Sequence of chain 1.A:
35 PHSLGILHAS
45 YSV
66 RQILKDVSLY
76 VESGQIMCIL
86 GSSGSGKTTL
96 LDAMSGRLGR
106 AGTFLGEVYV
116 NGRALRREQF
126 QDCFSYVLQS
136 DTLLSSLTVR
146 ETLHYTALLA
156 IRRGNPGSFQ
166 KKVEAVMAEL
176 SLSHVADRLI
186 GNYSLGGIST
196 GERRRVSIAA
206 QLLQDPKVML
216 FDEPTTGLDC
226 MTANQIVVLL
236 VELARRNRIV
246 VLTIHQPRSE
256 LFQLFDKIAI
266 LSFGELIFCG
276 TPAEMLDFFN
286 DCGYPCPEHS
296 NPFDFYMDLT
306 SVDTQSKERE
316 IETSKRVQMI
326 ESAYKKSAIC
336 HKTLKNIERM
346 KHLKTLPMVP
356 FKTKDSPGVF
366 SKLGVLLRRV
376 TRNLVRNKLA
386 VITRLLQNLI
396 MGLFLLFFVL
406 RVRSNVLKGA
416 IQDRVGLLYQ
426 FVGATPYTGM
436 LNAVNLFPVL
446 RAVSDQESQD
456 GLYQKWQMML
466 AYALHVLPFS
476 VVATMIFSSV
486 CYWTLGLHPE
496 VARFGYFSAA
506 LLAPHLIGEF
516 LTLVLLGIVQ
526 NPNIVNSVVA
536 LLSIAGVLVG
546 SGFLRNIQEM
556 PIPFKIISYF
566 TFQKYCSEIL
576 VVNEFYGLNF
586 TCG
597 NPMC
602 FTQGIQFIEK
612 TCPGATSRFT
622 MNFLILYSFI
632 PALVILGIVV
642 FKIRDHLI

Sequence of chain 1.B:
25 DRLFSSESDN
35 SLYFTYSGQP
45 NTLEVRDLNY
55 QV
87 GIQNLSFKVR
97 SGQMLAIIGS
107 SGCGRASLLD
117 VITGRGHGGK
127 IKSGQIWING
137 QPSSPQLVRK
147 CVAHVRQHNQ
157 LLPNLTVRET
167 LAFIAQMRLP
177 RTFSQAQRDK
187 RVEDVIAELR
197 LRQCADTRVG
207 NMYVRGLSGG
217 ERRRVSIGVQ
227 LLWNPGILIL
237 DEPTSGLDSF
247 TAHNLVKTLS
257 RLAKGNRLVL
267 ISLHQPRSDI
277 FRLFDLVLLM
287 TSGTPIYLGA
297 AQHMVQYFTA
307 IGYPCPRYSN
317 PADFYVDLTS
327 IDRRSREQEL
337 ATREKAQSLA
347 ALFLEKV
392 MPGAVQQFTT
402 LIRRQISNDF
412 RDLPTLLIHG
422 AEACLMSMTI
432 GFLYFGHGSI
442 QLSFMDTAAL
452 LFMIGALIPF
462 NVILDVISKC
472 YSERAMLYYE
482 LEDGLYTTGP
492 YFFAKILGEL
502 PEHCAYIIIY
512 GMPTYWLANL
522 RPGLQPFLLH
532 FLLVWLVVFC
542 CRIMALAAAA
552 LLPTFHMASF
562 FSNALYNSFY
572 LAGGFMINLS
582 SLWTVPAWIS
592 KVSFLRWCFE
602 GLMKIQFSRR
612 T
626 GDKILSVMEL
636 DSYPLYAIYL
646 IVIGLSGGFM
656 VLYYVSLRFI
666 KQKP

Binding-site contacts:
Ligand atom C3 contacts residue GLU423 of chain 1.B at 4.3 Å.
Ligand atom C21 contacts residue ASN528 of chain 1.A at 3.6 Å.
Ligand atom C4 contacts residue GLU423 of chain 1.B at 3.2 Å.
Ligand atom C6 contacts residue LEU465 of chain 1.B at 4.3 Å (hydrophobic).
Ligand atom C1 contacts residue SER532 of chain 1.A at 3.5 Å.
Ligand atom C6 contacts residue GLU423 of chain 1.B at 3.1 Å.
Ligand atom C2 contacts residue SER532 of chain 1.A at 4.5 Å.
Ligand atom C11 contacts residue SER532 of chain 1.A at 4.4 Å.
Ligand atom C15 contacts residue SER469 of chain 1.B at 3.7 Å.
Ligand atom C7 contacts residue LEU465 of chain 1.B at 3.7 Å (hydrophobic).
Ligand atom C16 contacts residue SER469 of chain 1.B at 3.4 Å.
Ligand atom C21 contacts residue ASN526 of chain 1.A at 3.6 Å.
Ligand atom C12 contacts residue ASN528 of chain 1.A at 4.1 Å.
Ligand atom C14 contacts residue LEU465 of chain 1.B at 4.3 Å (hydrophobic).
Ligand atom C7 contacts residue ASP466 of chain 1.B at 3.8 Å.
Ligand atom C12 contacts residue ILE529 of chain 1.A at 4.0 Å (hydrophobic).
Ligand atom C9 contacts residue SER532 of chain 1.A at 4.2 Å.
Ligand atom C2 contacts residue VAL533 of chain 1.A at 4.2 Å (hydrophobic).
Ligand atom C6 contacts residue ASP466 of chain 1.B at 4.1 Å.
Ligand atom C9 contacts residue LEU465 of chain 1.B at 4.3 Å (hydrophobic).
Ligand atom C11 contacts residue ASN528 of chain 1.A at 4.4 Å.
Ligand atom C7 contacts residue GLU423 of chain 1.B at 4.3 Å.
Ligand atom C11 contacts residue ILE529 of chain 1.A at 3.6 Å (hydrophobic).
Ligand atom C5 contacts residue GLU423 of chain 1.B at 3.6 Å.
Ligand atom C8 contacts residue LEU465 of chain 1.B at 4.3 Å (hydrophobic).

The small molecule below binds the protein below.
Small molecule (SMILES): CC(C)CCC[C@@H](C)[C@H]1CC[C@H]2[C@@H]3CC=C4C[C@@H](O)CC[C@]4(C)[C@H]3CC[C@]12C